Sequence of chain 1.A:
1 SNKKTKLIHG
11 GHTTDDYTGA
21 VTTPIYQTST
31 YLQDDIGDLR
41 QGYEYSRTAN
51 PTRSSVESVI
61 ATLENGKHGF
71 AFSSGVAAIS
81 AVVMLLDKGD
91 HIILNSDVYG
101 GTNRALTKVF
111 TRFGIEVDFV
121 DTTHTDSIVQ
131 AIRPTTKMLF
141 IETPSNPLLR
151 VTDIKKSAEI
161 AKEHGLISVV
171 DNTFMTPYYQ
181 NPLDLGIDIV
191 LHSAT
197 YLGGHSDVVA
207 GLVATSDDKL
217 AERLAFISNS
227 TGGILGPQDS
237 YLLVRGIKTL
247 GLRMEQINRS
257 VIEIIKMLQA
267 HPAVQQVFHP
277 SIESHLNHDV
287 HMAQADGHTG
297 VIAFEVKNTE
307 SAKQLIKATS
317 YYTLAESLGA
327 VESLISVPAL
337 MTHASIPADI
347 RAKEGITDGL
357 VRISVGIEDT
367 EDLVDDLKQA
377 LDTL

The protein below binds the small molecule below.
Small molecule (SMILES): O=C(O)CNC(=O)Cn1ccc2ccc(Br)cc21

Binding-site contacts:
Ligand atom BR contacts residue HIS68 of chain 1.A at 3.5 Å.
Ligand atom BR contacts residue PHE70 of chain 1.A at 3.7 Å.
Ligand atom BR contacts residue ALA217 of chain 1.A at 4.3 Å.
Ligand atom BR contacts residue FLC1 of chain 1.I at 3.9 Å.